Sequence of chain 2.A:
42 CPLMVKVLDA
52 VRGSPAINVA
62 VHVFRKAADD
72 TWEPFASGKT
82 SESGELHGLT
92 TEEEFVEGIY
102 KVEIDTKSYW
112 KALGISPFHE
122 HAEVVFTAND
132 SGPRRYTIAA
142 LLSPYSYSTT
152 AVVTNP

Binding-site contacts:
Ligand atom OAO contacts residue THR138 of chain 2.A at 3.4 Å.
Ligand atom CAC contacts residue LEU49 of chain 2.A at 3.3 Å (hydrophobic).
Ligand atom CAB contacts residue OX91 of chain 2.C at 1.1 Å.
Ligand atom CAN contacts residue OX91 of chain 2.C at 0.4 Å.
Ligand atom CAT contacts residue OX91 of chain 2.C at 3.2 Å.
Ligand atom OAO contacts residue OX91 of chain 2.C at 1.5 Å.
Ligand atom CAC contacts residue OX91 of chain 2.C at 1.1 Å.
Ligand atom IAW contacts residue THR151 of chain 1.A at 3.4 Å.
Ligand atom CAQ contacts residue LYS47 of chain 1.A at 3.6 Å.
Ligand atom CAF contacts residue OX91 of chain 2.C at 0.9 Å.
Ligand atom OAV contacts residue OX91 of chain 2.C at 0.4 Å (h-bond).
Ligand atom CAE contacts residue OX91 of chain 2.C at 0.9 Å.
Ligand atom NAH contacts residue OX91 of chain 2.C at 0.4 Å (h-bond).
Ligand atom CAM contacts residue LYS47 of chain 1.A at 3.0 Å.
Ligand atom CAJ contacts residue OX91 of chain 2.C at 0.6 Å.
Ligand atom CAF contacts residue THR138 of chain 1.A at 3.5 Å.
Ligand atom CAK contacts residue OX91 of chain 2.C at 0.3 Å.
Ligand atom CAQ contacts residue OX91 of chain 2.C at 2.2 Å.
Ligand atom OAY contacts residue OX91 of chain 2.C at 0.3 Å.
Ligand atom CAR contacts residue THR138 of chain 2.A at 3.6 Å.
Ligand atom CAI contacts residue OX91 of chain 2.C at 1.1 Å.
Ligand atom CAL contacts residue OX91 of chain 2.C at 0.9 Å.
Ligand atom CAP contacts residue OX91 of chain 2.C at 1.4 Å.
Ligand atom CLAZ contacts residue VAL153 of chain 2.A at 3.5 Å.
Ligand atom CAK contacts residue LYS47 of chain 1.A at 3.1 Å.
Ligand atom CAS contacts residue SER84 of chain 1.A at 3.6 Å.
Ligand atom CAG contacts residue OX91 of chain 2.C at 1.1 Å.
Ligand atom CAR contacts residue OX91 of chain 2.C at 2.2 Å.
Ligand atom IAX contacts residue OX91 of chain 2.C at 1.4 Å.
Ligand atom CAS contacts residue OX91 of chain 2.C at 3.2 Å.
Ligand atom CAA contacts residue OX91 of chain 2.C at 0.6 Å.
Ligand atom IAW contacts residue OX91 of chain 2.C at 1.6 Å.
Ligand atom OAY contacts residue LYS47 of chain 2.A at 2.9 Å (salt-bridge).
Ligand atom CLAZ contacts residue OX91 of chain 2.C at 0.9 Å.
Ligand atom CAM contacts residue OX91 of chain 2.C at 1.4 Å.
Ligand atom CAR contacts residue VAL153 of chain 2.A at 3.5 Å (hydrophobic).
Ligand atom CAE contacts residue LEU49 of chain 2.A at 3.3 Å (hydrophobic).
Ligand atom CAC contacts residue ALA140 of chain 1.A at 3.4 Å (hydrophobic).
Ligand atom CAD contacts residue OX91 of chain 2.C at 0.4 Å.
Ligand atom IAW contacts residue ALA140 of chain 1.A at 3.5 Å.

The protein below binds the small molecule below.
Small molecule (SMILES): O=C(Nc1ccc(Oc2ccc(Cl)cc2)c(Cl)c1)c1cc(I)cc(I)c1O

Sequence of chain 1.A:
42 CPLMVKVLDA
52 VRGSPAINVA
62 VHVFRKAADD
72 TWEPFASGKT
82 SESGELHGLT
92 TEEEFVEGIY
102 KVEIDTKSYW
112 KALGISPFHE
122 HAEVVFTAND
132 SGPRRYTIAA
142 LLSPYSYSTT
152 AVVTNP